Sequence of chain 3.A:
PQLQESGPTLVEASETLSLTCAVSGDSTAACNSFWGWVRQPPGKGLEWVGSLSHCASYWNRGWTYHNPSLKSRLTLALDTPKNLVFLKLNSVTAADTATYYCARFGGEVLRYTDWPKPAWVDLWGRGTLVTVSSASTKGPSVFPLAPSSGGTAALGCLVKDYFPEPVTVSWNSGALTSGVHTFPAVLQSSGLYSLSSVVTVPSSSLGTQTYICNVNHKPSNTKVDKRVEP

Sequence of chain 3.C:
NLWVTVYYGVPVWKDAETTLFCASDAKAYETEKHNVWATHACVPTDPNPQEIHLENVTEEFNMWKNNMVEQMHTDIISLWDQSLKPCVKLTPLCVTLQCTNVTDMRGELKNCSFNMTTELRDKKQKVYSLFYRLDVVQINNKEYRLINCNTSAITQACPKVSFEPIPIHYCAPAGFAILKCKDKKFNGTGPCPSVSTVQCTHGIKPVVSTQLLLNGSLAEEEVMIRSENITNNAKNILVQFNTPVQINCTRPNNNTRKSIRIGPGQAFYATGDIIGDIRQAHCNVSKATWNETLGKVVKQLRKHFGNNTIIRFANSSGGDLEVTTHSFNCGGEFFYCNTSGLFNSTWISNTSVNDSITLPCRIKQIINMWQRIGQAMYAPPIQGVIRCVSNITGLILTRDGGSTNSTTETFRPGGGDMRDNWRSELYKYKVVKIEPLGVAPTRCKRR

Binding-site contacts:
Ligand atom O5 contacts residue MAN6 of chain 3.M at 3.4 Å (h-bond).
Ligand atom C8 contacts residue MAN5 of chain 3.M at 4.2 Å.
Ligand atom C2 contacts residue ASN270 of chain 3.C at 2.5 Å.
Ligand atom C8 contacts residue ALA57 of chain 3.A at 4.2 Å (hydrophobic).
Ligand atom C7 contacts residue ALA57 of chain 3.A at 4.0 Å (hydrophobic).
Ligand atom O4 contacts residue HIS55 of chain 3.A at 4.0 Å.
Ligand atom C7 contacts residue ASN270 of chain 3.C at 3.5 Å.
Ligand atom C6 contacts residue HIS55 of chain 3.A at 3.6 Å.
Ligand atom C3 contacts residue ASN270 of chain 3.C at 3.8 Å.
Ligand atom O7 contacts residue GLY408 of chain 3.C at 4.0 Å.
Ligand atom O6 contacts residue GLN407 of chain 3.C at 4.2 Å.
Ligand atom N2 contacts residue ALA57 of chain 3.A at 2.9 Å (h-bond).
Ligand atom O7 contacts residue MAN5 of chain 3.M at 3.2 Å (h-bond).
Ligand atom O2 contacts residue THR81 of chain 3.A at 3.5 Å (h-bond).
Ligand atom O6 contacts residue THR272 of chain 3.C at 4.0 Å.
Ligand atom O3 contacts residue HIS55 of chain 3.A at 3.8 Å.
Ligand atom C8 contacts residue TYR59 of chain 3.A at 4.1 Å (hydrophobic).
Ligand atom C3 contacts residue ALA57 of chain 3.A at 4.2 Å (hydrophobic).
Ligand atom O6 contacts residue MAN6 of chain 3.M at 3.7 Å.
Ligand atom O3 contacts residue CYS56 of chain 3.A at 4.1 Å.
Ligand atom C4 contacts residue MAN6 of chain 3.M at 4.1 Å.
Ligand atom C5 contacts residue MAN6 of chain 3.M at 3.9 Å.
Ligand atom O7 contacts residue VAL409 of chain 3.C at 4.2 Å.
Ligand atom C5 contacts residue HIS55 of chain 3.A at 4.0 Å.
Ligand atom O2 contacts residue GLN407 of chain 3.C at 4.2 Å.
Ligand atom O2 contacts residue HIS55 of chain 3.A at 4.1 Å.
Ligand atom C4 contacts residue ASN270 of chain 3.C at 4.2 Å.
Ligand atom C2 contacts residue ALA57 of chain 3.A at 3.4 Å (hydrophobic).
Ligand atom C6 contacts residue MAN6 of chain 3.M at 3.3 Å.
Ligand atom C8 contacts residue SER58 of chain 3.A at 3.2 Å.
Ligand atom O6 contacts residue SER28 of chain 3.A at 3.7 Å.
Ligand atom N2 contacts residue SER58 of chain 3.A at 4.2 Å.
Ligand atom C1 contacts residue ASN270 of chain 3.C at 1.4 Å.
Ligand atom C5 contacts residue ASN270 of chain 3.C at 3.6 Å.
Ligand atom O7 contacts residue ALA30 of chain 3.A at 3.4 Å (h-bond).
Ligand atom O7 contacts residue ASN270 of chain 3.C at 3.7 Å.
Ligand atom O3 contacts residue ALA57 of chain 3.A at 3.4 Å (h-bond).
Ligand atom O5 contacts residue ASN270 of chain 3.C at 2.3 Å (h-bond).
Ligand atom O2 contacts residue MAN6 of chain 3.M at 3.6 Å.
Ligand atom N2 contacts residue ASN270 of chain 3.C at 2.9 Å (h-bond).

A small-molecule ligand and the protein it binds are described below.
Small molecule (SMILES): CC(=O)N[C@H]1[C@H](O[C@H]2[C@H](O)[C@@H](NC(C)=O)CO[C@@H]2CO)O[C@H](CO)[C@@H](O[C@@H]2O[C@H](CO[C@H]3O[C@H](CO[C@H]4O[C@H](CO)[C@@H](O)[C@H](O)[C@@H]4O)[C@@H](O)[C@H](O[C@H]4O[C@H](CO)[C@@H](O)[C@H](O)[C@@H]4O)[C@@H]3O)[C@@H](O)[C@H](O[C@H]3O[C@H](CO)[C@@H](O)[C@H](O)[C@@H]3O[C@H]3O[C@H](CO)[C@@H](O)[C@H](O)[C@@H]3O[C@H]3O[C@H](CO)[C@@H](O)[C@H](O)[C@@H]3O)[C@@H]2O)[C@@H]1O